Sequence of chain 1.B:
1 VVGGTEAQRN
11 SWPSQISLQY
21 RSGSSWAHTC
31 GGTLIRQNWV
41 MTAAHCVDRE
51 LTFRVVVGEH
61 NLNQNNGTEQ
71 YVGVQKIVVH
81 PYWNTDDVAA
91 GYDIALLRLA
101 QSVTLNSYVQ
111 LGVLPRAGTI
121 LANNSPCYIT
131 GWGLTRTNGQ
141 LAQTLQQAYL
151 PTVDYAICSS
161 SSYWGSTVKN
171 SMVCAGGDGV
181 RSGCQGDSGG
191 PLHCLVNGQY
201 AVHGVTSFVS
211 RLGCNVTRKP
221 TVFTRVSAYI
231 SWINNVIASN

A small-molecule ligand and the protein it binds are described below.
Small molecule (SMILES): CCCC(=O)N[C@@H](C)C(=O)N[C@H](C(=O)N[C@@H]1C(=O)N[C@@H](CC(C)C)C(=O)N[C@H]2CC[C@@H](O)N(C2=O)[C@@H]([C@@H](C)O)C(=O)N(C)[C@@H](Cc2ccc(O)c(Cl)c2)C(=O)N[C@@H](C(C)C)C(=O)O[C@@H]1C)[C@@H](C)O

Binding-site contacts:
Ligand atom O contacts residue ASP187 of chain 1.B at 3.1 Å (salt-bridge).
Ligand atom CB contacts residue SER188 of chain 1.B at 3.4 Å.
Ligand atom C contacts residue VAL209 of chain 1.B at 3.5 Å (hydrophobic).
Ligand atom CB contacts residue CYS184 of chain 1.B at 3.5 Å (hydrophobic).
Ligand atom O1 contacts residue GLN185 of chain 1.B at 3.5 Å.
Ligand atom O3 contacts residue THR29 of chain 1.B at 2.7 Å (h-bond).
Ligand atom CD contacts residue THR29 of chain 1.B at 3.5 Å.
Ligand atom CG2 contacts residue HIS45 of chain 1.B at 3.5 Å.
Ligand atom CG contacts residue THR29 of chain 1.B at 3.4 Å.
Ligand atom CD2 contacts residue VAL209 of chain 1.B at 3.3 Å (hydrophobic).
Ligand atom C contacts residue GLY186 of chain 1.B at 3.4 Å.
Ligand atom CD2 contacts residue CYS184 of chain 1.B at 3.5 Å (hydrophobic).
Ligand atom O contacts residue GLN185 of chain 1.B at 3.5 Å.
Ligand atom CD1 contacts residue VAL209 of chain 1.B at 3.3 Å (hydrophobic).
Ligand atom N contacts residue SER207 of chain 1.B at 3.3 Å (h-bond).
Ligand atom C contacts residue SER188 of chain 1.B at 2.9 Å.
Ligand atom N contacts residue SER188 of chain 1.B at 3.0 Å (h-bond).
Ligand atom CG2 contacts residue SER210 of chain 1.B at 3.4 Å.
Ligand atom CA contacts residue VAL209 of chain 1.B at 3.3 Å (hydrophobic).
Ligand atom CD1 contacts residue THR206 of chain 1.B at 3.6 Å.
Ligand atom O contacts residue PHE208 of chain 1.B at 3.2 Å.
Ligand atom CG2 contacts residue VAL88 of chain 1.B at 3.5 Å (hydrophobic).
Ligand atom O contacts residue GLY186 of chain 1.B at 2.6 Å (h-bond).
Ligand atom CD2 contacts residue GLN185 of chain 1.B at 3.5 Å.
Ligand atom CA contacts residue SER207 of chain 1.B at 3.3 Å.
Ligand atom C3 contacts residue ARG211 of chain 1.B at 3.5 Å.
Ligand atom CA contacts residue SER188 of chain 1.B at 3.2 Å.
Ligand atom N contacts residue VAL209 of chain 1.B at 2.8 Å (h-bond).
Ligand atom OH contacts residue ARG211 of chain 1.B at 2.8 Å (salt-bridge).
Ligand atom O contacts residue ARG211 of chain 1.B at 3.0 Å (salt-bridge).
Ligand atom O1 contacts residue GLY186 of chain 1.B at 3.3 Å (h-bond).
Ligand atom CG2 contacts residue VAL209 of chain 1.B at 3.4 Å (hydrophobic).
Ligand atom CG contacts residue CYS30 of chain 1.B at 3.4 Å (hydrophobic).
Ligand atom O contacts residue SER188 of chain 1.B at 2.8 Å (h-bond).
Ligand atom OH contacts residue SER210 of chain 1.B at 3.2 Å.
Ligand atom C4 contacts residue ARG211 of chain 1.B at 3.3 Å.
Ligand atom CB contacts residue HIS45 of chain 1.B at 3.2 Å.
Ligand atom CB contacts residue PHE208 of chain 1.B at 3.5 Å (hydrophobic).
Ligand atom O contacts residue VAL209 of chain 1.B at 2.9 Å (h-bond).
Ligand atom N contacts residue SER188 of chain 1.B at 3.3 Å (h-bond).